The small molecule below binds the protein below.
Small molecule (SMILES): O=c1ccn([C@@H]2O[C@H](CO[P](=O)(O)O[C@H]3[C@@H](O)[C@H](n4ccc(=O)[nH]c4=O)O[C@@H]3CO[P](=O)(O)O[C@H]3[C@@H](O)[C@H](n4ccc(=O)[nH]c4=O)O[C@@H]3CO[P](=O)(O)O[C@H]3[C@@H](O)[C@H](n4ccc(=O)[nH]c4=O)O[C@@H]3COP(=O)=O)[C@@H](O)[C@H]2O)c(=O)[nH]1

Binding-site contacts:
Ligand atom C2 contacts residue A1 of chain 4.B at 3.1 Å.
Ligand atom C2 contacts residue A3 of chain 4.B at 3.5 Å.
Ligand atom C3' contacts residue ARG19 of chain 4.A at 3.4 Å.
Ligand atom OP1 contacts residue LYS18 of chain 4.A at 3.7 Å.
Ligand atom O4 contacts residue A1 of chain 4.B at 3.0 Å (h-bond).
Ligand atom O2 contacts residue A1 of chain 4.B at 2.7 Å (h-bond).
Ligand atom N1 contacts residue ARG19 of chain 4.A at 3.9 Å.
Ligand atom C4' contacts residue ARG15 of chain 4.A at 3.3 Å.
Ligand atom O2 contacts residue A3 of chain 4.B at 3.2 Å.
Ligand atom C2 contacts residue A2 of chain 4.B at 3.9 Å.
Ligand atom O4 contacts residue A3 of chain 4.B at 2.8 Å (h-bond).
Ligand atom OP1 contacts residue ARG15 of chain 4.A at 2.5 Å.
Ligand atom P contacts residue ARG15 of chain 4.A at 3.1 Å.
Ligand atom N3 contacts residue A2 of chain 4.B at 3.7 Å.
Ligand atom C5' contacts residue ARG15 of chain 4.A at 2.5 Å.
Ligand atom C3' contacts residue ARG15 of chain 4.A at 3.8 Å.
Ligand atom O5' contacts residue ARG19 of chain 4.A at 2.1 Å (salt-bridge).
Ligand atom OP1 contacts residue MET14 of chain 4.A at 3.8 Å.
Ligand atom OP2 contacts residue ARG15 of chain 4.A at 2.5 Å.
Ligand atom OP2 contacts residue ARG19 of chain 4.A at 2.1 Å (salt-bridge).
Ligand atom C1' contacts residue ARG19 of chain 4.A at 4.3 Å.
Ligand atom P contacts residue ARG19 of chain 4.A at 2.8 Å.
Ligand atom OP1 contacts residue ARG19 of chain 4.A at 4.1 Å.
Ligand atom O3' contacts residue ARG15 of chain 4.A at 3.1 Å (salt-bridge).
Ligand atom N3 contacts residue A3 of chain 4.B at 2.8 Å (h-bond).
Ligand atom N3 contacts residue A1 of chain 4.B at 2.7 Å (h-bond).
Ligand atom C4 contacts residue A3 of chain 4.B at 3.6 Å.
Ligand atom C2' contacts residue ARG19 of chain 4.A at 3.6 Å.
Ligand atom C4 contacts residue A1 of chain 4.B at 3.4 Å.
Ligand atom C4' contacts residue ARG19 of chain 4.A at 3.7 Å.
Ligand atom C5 contacts residue ARG19 of chain 4.A at 2.9 Å.
Ligand atom O3' contacts residue ARG19 of chain 4.A at 3.6 Å (salt-bridge).
Ligand atom C6 contacts residue ARG19 of chain 4.A at 2.7 Å.
Ligand atom N1 contacts residue A3 of chain 4.B at 4.3 Å.
Ligand atom O4' contacts residue ARG19 of chain 4.A at 3.9 Å.
Ligand atom C5' contacts residue ARG19 of chain 4.A at 3.2 Å.
Ligand atom OP2 contacts residue ALA16 of chain 4.A at 4.1 Å.
Ligand atom O5' contacts residue ARG15 of chain 4.A at 3.6 Å.
Ligand atom O2 contacts residue A2 of chain 4.B at 3.7 Å.
Ligand atom C4 contacts residue ARG19 of chain 4.A at 3.9 Å.

Sequence of chain 4.A:
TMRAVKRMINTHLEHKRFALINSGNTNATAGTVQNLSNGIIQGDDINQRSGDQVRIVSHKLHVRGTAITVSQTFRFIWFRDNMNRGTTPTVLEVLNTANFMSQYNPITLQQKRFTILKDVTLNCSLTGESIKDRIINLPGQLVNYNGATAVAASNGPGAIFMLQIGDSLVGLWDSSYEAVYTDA